Binding-site contacts:
Ligand atom N23 contacts residue TRP271 of chain 1.A at 3.6 Å.
Ligand atom C61 contacts residue ARG157 of chain 1.A at 3.0 Å.
Ligand atom C33 contacts residue ASP189 of chain 1.A at 3.6 Å.
Ligand atom CI3 contacts residue PHE151 of chain 1.A at 3.4 Å (hydrophobic).
Ligand atom C51 contacts residue ARG157 of chain 1.A at 3.7 Å.
Ligand atom O32 contacts residue ASP267 of chain 1.A at 3.6 Å (salt-bridge).
Ligand atom CG2 contacts residue ASP267 of chain 1.A at 3.6 Å.
Ligand atom O43 contacts residue CYS191 of chain 1.A at 3.3 Å.
Ligand atom C11 contacts residue GLU231 of chain 1.A at 3.2 Å.
Ligand atom O32 contacts residue LEU224 of chain 1.A at 3.8 Å.
Ligand atom O51 contacts residue ARG157 of chain 1.A at 3.9 Å.
Ligand atom O61 contacts residue PRO153 of chain 1.A at 3.8 Å.
Ligand atom C21 contacts residue ARG157 of chain 1.A at 3.8 Å.
Ligand atom OG2 contacts residue ASP267 of chain 1.A at 2.7 Å (salt-bridge).
Ligand atom C11 contacts residue ARG157 of chain 1.A at 3.3 Å.
Ligand atom O43 contacts residue PRO193 of chain 1.A at 3.5 Å.
Ligand atom C31 contacts residue ASP150 of chain 1.A at 3.7 Å.
Ligand atom O33 contacts residue ASP189 of chain 1.A at 2.6 Å (salt-bridge).
Ligand atom O61 contacts residue GLU154 of chain 1.A at 3.7 Å.
Ligand atom O32 contacts residue CYS191 of chain 1.A at 3.2 Å (h-bond).
Ligand atom O41 contacts residue PHE151 of chain 1.A at 3.7 Å.
Ligand atom O51 contacts residue PHE151 of chain 1.A at 2.8 Å (h-bond).
Ligand atom NF1 contacts residue PHE151 of chain 1.A at 3.7 Å.
Ligand atom O61 contacts residue LEU152 of chain 1.A at 2.9 Å (h-bond).
Ligand atom CH2 contacts residue THR228 of chain 1.A at 3.9 Å.
Ligand atom O61 contacts residue ARG157 of chain 1.A at 2.2 Å (salt-bridge).
Ligand atom C63 contacts residue PRO193 of chain 1.A at 3.8 Å (hydrophobic).
Ligand atom O42 contacts residue THR228 of chain 1.A at 3.8 Å.
Ligand atom CI3 contacts residue TRP271 of chain 1.A at 3.4 Å (hydrophobic).
Ligand atom N11 contacts residue GLU231 of chain 1.A at 3.4 Å (salt-bridge).
Ligand atom CA1 contacts residue ARG157 of chain 1.A at 3.2 Å.
Ligand atom OG2 contacts residue PRO268 of chain 1.A at 3.5 Å (h-bond).
Ligand atom N11 contacts residue ARG157 of chain 1.A at 3.1 Å (salt-bridge).
Ligand atom NB1 contacts residue ARG157 of chain 1.A at 3.0 Å (salt-bridge).
Ligand atom O51 contacts residue LEU152 of chain 1.A at 3.5 Å (h-bond).
Ligand atom C61 contacts residue GLU231 of chain 1.A at 3.7 Å.
Ligand atom CG2 contacts residue PHE151 of chain 1.A at 3.2 Å (hydrophobic).
Ligand atom O51 contacts residue PRO153 of chain 1.A at 3.9 Å.
Ligand atom NC1 contacts residue ARG157 of chain 1.A at 3.7 Å.
Ligand atom NF1 contacts residue ASP150 of chain 1.A at 3.2 Å (salt-bridge).

Sequence of chain 1.A:
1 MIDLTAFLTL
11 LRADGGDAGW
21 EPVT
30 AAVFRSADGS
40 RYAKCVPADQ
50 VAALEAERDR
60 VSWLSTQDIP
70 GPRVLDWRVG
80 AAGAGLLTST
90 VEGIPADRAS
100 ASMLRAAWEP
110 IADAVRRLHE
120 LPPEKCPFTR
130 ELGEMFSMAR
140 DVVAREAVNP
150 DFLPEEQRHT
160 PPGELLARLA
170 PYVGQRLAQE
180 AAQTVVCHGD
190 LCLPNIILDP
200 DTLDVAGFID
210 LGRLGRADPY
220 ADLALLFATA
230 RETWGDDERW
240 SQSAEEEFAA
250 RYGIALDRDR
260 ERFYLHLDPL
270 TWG

This small molecule binds to this protein.
Small molecule (SMILES): [H]/N=C(/N)N[C@H]1[C@H](O)[C@@H](O)[C@H](O[C@@H]2O[C@@H](C)[C@](O)(C=O)[C@H]2O[C@@H]2O[C@@H](CO)[C@H](O)[C@@H](O)[C@@H]2NC)[C@@H](N/C(N)=N\[H])[C@@H]1O